This small molecule binds to this protein.
Small molecule (SMILES): CC[C@H]1OC(=O)[C@H](C)C(=O)[C@@H](C)[C@@H](O[C@H]2O[C@@H](C)C[C@@H](N(C)C)[C@H]2O)[C@@H](C)C[C@@H](C)C(=O)/C=C/[C@H]1C

Binding-site contacts:
Ligand atom C1 contacts residue HEM1 of chain 1.C at 3.6 Å.
Ligand atom C20 contacts residue PHE198 of chain 1.A at 3.6 Å (hydrophobic).
Ligand atom C3 contacts residue ALA263 of chain 1.A at 4.0 Å (hydrophobic).
Ligand atom C14 contacts residue MET211 of chain 1.A at 3.5 Å (hydrophobic).
Ligand atom O3 contacts residue VAL262 of chain 1.A at 4.0 Å.
Ligand atom O7 contacts residue GLU266 of chain 1.A at 3.8 Å.
Ligand atom C6 contacts residue ILE259 of chain 1.A at 3.5 Å (hydrophobic).
Ligand atom C26 contacts residue ILE415 of chain 1.A at 4.2 Å (hydrophobic).
Ligand atom C14 contacts residue GLU105 of chain 1.A at 3.7 Å.
Ligand atom C28 contacts residue MET414 of chain 1.A at 4.2 Å (hydrophobic).
Ligand atom O1 contacts residue THR314 of chain 1.A at 3.8 Å.
Ligand atom C15 contacts residue GLU105 of chain 1.A at 3.9 Å.
Ligand atom N1 contacts residue GLU105 of chain 1.A at 4.1 Å.
Ligand atom C23 contacts residue ILE415 of chain 1.A at 3.5 Å (hydrophobic).
Ligand atom O2 contacts residue ILE259 of chain 1.A at 3.3 Å.
Ligand atom C4 contacts residue LEU113 of chain 1.A at 4.1 Å (hydrophobic).
Ligand atom C23 contacts residue ASN412 of chain 1.A at 3.9 Å.
Ligand atom O2 contacts residue ALA263 of chain 1.A at 3.8 Å.
Ligand atom C25 contacts residue ILE415 of chain 1.A at 4.1 Å (hydrophobic).
Ligand atom C28 contacts residue ILE415 of chain 1.A at 3.8 Å (hydrophobic).
Ligand atom C12 contacts residue MET211 of chain 1.A at 3.0 Å (hydrophobic).
Ligand atom C17 contacts residue TYR315 of chain 1.A at 3.6 Å (hydrophobic).
Ligand atom C13 contacts residue PHE198 of chain 1.A at 3.7 Å (hydrophobic).
Ligand atom C1 contacts residue ALA263 of chain 1.A at 3.6 Å (hydrophobic).
Ligand atom C2 contacts residue THR314 of chain 1.A at 3.8 Å.
Ligand atom C1 contacts residue THR267 of chain 1.A at 3.8 Å.
Ligand atom C5 contacts residue THR314 of chain 1.A at 4.1 Å.
Ligand atom C4 contacts residue THR314 of chain 1.A at 4.0 Å.
Ligand atom C6 contacts residue GLU114 of chain 1.A at 4.2 Å.
Ligand atom O2 contacts residue VAL262 of chain 1.A at 4.0 Å.
Ligand atom O2 contacts residue LEU113 of chain 1.A at 3.8 Å.
Ligand atom C27 contacts residue THR267 of chain 1.A at 3.8 Å.
Ligand atom C2 contacts residue LEU113 of chain 1.A at 3.9 Å (hydrophobic).
Ligand atom C13 contacts residue MET211 of chain 1.A at 2.7 Å (hydrophobic).
Ligand atom C23 contacts residue VAL199 of chain 1.A at 3.9 Å (hydrophobic).
Ligand atom C9 contacts residue MET414 of chain 1.A at 3.2 Å (hydrophobic).
Ligand atom C13 contacts residue ALA207 of chain 1.A at 4.0 Å (hydrophobic).
Ligand atom O5 contacts residue MET211 of chain 1.A at 4.2 Å.
Ligand atom C26 contacts residue VAL262 of chain 1.A at 4.2 Å (hydrophobic).
Ligand atom C22 contacts residue PHE198 of chain 1.A at 4.2 Å (hydrophobic).

Sequence of chain 1.A:
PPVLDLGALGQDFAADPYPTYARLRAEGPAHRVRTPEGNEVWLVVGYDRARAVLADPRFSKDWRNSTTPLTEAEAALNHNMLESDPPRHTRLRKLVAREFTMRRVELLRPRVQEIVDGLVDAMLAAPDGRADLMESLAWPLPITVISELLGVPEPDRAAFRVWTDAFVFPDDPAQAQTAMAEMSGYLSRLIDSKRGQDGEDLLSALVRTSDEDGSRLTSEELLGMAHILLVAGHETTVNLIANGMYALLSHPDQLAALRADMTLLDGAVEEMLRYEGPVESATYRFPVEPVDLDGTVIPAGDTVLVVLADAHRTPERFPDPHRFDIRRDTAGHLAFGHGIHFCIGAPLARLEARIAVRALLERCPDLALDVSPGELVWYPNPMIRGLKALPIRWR